Sequence of chain 1.C:
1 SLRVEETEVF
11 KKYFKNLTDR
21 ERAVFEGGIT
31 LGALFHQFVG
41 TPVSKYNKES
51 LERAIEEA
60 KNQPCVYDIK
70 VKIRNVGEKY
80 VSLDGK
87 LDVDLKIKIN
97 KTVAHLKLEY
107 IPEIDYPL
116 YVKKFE

Sequence of chain 1.B:
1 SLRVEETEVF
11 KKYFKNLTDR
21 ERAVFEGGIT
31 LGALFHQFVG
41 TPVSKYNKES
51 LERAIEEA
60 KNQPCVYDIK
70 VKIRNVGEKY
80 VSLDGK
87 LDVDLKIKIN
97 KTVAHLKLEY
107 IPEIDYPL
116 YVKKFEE

Binding-site contacts:
Ligand atom N3 contacts residue LEU114 of chain 1.A at 4.0 Å.
Ligand atom C8 contacts residue MSE115 of chain 1.A at 3.8 Å.
Ligand atom N2 contacts residue LEU114 of chain 1.A at 4.0 Å.
Ligand atom N2 contacts residue ILE29 of chain 1.C at 3.9 Å.
Ligand atom C6 contacts residue ILE29 of chain 1.C at 3.7 Å (hydrophobic).
Ligand atom O8 contacts residue PHE35 of chain 1.A at 3.8 Å.
Ligand atom N9 contacts residue TYR112 of chain 1.A at 3.4 Å.
Ligand atom N2 contacts residue PHE10 of chain 1.C at 3.6 Å.
Ligand atom N9 contacts residue PRO113 of chain 1.A at 2.7 Å (h-bond).
Ligand atom C6 contacts residue TYR112 of chain 1.A at 4.0 Å (hydrophobic).
Ligand atom C8 contacts residue PRO113 of chain 1.A at 3.4 Å (hydrophobic).
Ligand atom N3 contacts residue TYR112 of chain 1.A at 3.8 Å.
Ligand atom C2 contacts residue GLU26 of chain 1.C at 3.6 Å.
Ligand atom C6 contacts residue PRO63 of chain 1.C at 3.6 Å (hydrophobic).
Ligand atom C5 contacts residue ILE29 of chain 1.C at 3.9 Å (hydrophobic).
Ligand atom O6 contacts residue PRO63 of chain 1.C at 3.2 Å.
Ligand atom N3 contacts residue MSE115 of chain 1.A at 3.0 Å (h-bond).
Ligand atom N2 contacts residue PHE14 of chain 1.C at 3.4 Å.
Ligand atom N1 contacts residue ILE29 of chain 1.C at 3.3 Å.
Ligand atom C4 contacts residue PRO113 of chain 1.A at 3.8 Å (hydrophobic).
Ligand atom N1 contacts residue GLU26 of chain 1.C at 2.7 Å (salt-bridge).
Ligand atom C8 contacts residue TYR112 of chain 1.A at 3.5 Å (hydrophobic).
Ligand atom N2 contacts residue PHE25 of chain 1.C at 3.9 Å.
Ligand atom N2 contacts residue GLU26 of chain 1.C at 2.9 Å (salt-bridge).
Ligand atom O8 contacts residue MSE115 of chain 1.A at 3.7 Å.
Ligand atom O6 contacts residue GLU26 of chain 1.C at 3.3 Å (salt-bridge).
Ligand atom N9 contacts residue MSE115 of chain 1.A at 3.6 Å.
Ligand atom O8 contacts residue PRO113 of chain 1.A at 3.3 Å (h-bond).
Ligand atom C5 contacts residue TYR112 of chain 1.A at 3.3 Å (hydrophobic).
Ligand atom C4 contacts residue TYR112 of chain 1.A at 3.5 Å (hydrophobic).
Ligand atom N1 contacts residue PRO63 of chain 1.C at 3.8 Å.
Ligand atom O6 contacts residue ILE29 of chain 1.C at 3.5 Å.
Ligand atom N2 contacts residue MSE115 of chain 1.A at 2.9 Å (h-bond).
Ligand atom O8 contacts residue TYR112 of chain 1.A at 4.0 Å.
Ligand atom N9 contacts residue LEU114 of chain 1.A at 4.1 Å.
Ligand atom C2 contacts residue MSE115 of chain 1.A at 3.7 Å.
Ligand atom C4 contacts residue MSE115 of chain 1.A at 3.7 Å.
Ligand atom C6 contacts residue GLU26 of chain 1.C at 3.4 Å.
Ligand atom C2 contacts residue ILE29 of chain 1.C at 3.5 Å (hydrophobic).
Ligand atom N7 contacts residue TYR112 of chain 1.A at 3.2 Å (h-bond).

Sequence of chain 1.A:
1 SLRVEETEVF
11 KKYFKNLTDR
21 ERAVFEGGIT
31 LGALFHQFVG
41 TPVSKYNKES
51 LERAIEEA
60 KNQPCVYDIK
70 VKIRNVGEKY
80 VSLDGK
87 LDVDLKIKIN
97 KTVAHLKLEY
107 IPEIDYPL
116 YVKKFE

This small molecule binds to this protein.
Small molecule (SMILES): Nc1nc2c(c(=O)[nH]1)=NC(=O)N=2